Sequence of chain 1.G:
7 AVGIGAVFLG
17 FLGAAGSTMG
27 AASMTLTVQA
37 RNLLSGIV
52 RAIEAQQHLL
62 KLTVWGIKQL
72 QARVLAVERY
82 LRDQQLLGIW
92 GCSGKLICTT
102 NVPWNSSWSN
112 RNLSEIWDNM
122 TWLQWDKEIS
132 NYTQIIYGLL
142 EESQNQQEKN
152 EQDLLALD

The protein below binds the small molecule below.
Small molecule (SMILES): CC(=O)N[C@H]1[C@H](O[C@H]2[C@H](O)[C@@H](NC(C)=O)CO[C@@H]2CO)O[C@H](CO)[C@@H](O)[C@@H]1O

Binding-site contacts:
Ligand atom O7 contacts residue ASN106 of chain 1.G at 3.5 Å (h-bond).
Ligand atom C5 contacts residue ASN106 of chain 1.G at 3.7 Å.
Ligand atom N2 contacts residue ASN106 of chain 1.G at 2.9 Å (h-bond).
Ligand atom C2 contacts residue ASN106 of chain 1.G at 2.5 Å.
Ligand atom C1 contacts residue SER108 of chain 1.G at 3.3 Å.
Ligand atom O5 contacts residue TRP109 of chain 1.G at 4.3 Å.
Ligand atom C7 contacts residue ASN106 of chain 1.G at 3.4 Å.
Ligand atom O5 contacts residue SER108 of chain 1.G at 3.5 Å (h-bond).
Ligand atom C4 contacts residue ASN106 of chain 1.G at 4.3 Å.
Ligand atom O5 contacts residue ASN106 of chain 1.G at 2.4 Å (h-bond).
Ligand atom C5 contacts residue SER108 of chain 1.G at 4.1 Å.
Ligand atom C1 contacts residue ASN106 of chain 1.G at 1.4 Å.
Ligand atom C8 contacts residue ASN106 of chain 1.G at 3.9 Å.
Ligand atom C3 contacts residue ASN106 of chain 1.G at 3.8 Å.